Binding-site contacts:
Ligand atom C1 contacts residue ASN606 of chain 1.C at 1.5 Å.
Ligand atom C8 contacts residue ASN606 of chain 1.C at 4.4 Å.
Ligand atom O7 contacts residue ASN606 of chain 1.C at 3.8 Å.
Ligand atom O5 contacts residue ASN606 of chain 1.C at 2.5 Å (h-bond).
Ligand atom C6 contacts residue ASN606 of chain 1.C at 4.5 Å.
Ligand atom C3 contacts residue ASN606 of chain 1.C at 3.8 Å.
Ligand atom C7 contacts residue ASN606 of chain 1.C at 3.4 Å.
Ligand atom C5 contacts residue ASN606 of chain 1.C at 3.8 Å.
Ligand atom C4 contacts residue ASN606 of chain 1.C at 4.3 Å.
Ligand atom C2 contacts residue ASN606 of chain 1.C at 2.5 Å.
Ligand atom N2 contacts residue ASN606 of chain 1.C at 2.8 Å (h-bond).

Sequence of chain 1.C:
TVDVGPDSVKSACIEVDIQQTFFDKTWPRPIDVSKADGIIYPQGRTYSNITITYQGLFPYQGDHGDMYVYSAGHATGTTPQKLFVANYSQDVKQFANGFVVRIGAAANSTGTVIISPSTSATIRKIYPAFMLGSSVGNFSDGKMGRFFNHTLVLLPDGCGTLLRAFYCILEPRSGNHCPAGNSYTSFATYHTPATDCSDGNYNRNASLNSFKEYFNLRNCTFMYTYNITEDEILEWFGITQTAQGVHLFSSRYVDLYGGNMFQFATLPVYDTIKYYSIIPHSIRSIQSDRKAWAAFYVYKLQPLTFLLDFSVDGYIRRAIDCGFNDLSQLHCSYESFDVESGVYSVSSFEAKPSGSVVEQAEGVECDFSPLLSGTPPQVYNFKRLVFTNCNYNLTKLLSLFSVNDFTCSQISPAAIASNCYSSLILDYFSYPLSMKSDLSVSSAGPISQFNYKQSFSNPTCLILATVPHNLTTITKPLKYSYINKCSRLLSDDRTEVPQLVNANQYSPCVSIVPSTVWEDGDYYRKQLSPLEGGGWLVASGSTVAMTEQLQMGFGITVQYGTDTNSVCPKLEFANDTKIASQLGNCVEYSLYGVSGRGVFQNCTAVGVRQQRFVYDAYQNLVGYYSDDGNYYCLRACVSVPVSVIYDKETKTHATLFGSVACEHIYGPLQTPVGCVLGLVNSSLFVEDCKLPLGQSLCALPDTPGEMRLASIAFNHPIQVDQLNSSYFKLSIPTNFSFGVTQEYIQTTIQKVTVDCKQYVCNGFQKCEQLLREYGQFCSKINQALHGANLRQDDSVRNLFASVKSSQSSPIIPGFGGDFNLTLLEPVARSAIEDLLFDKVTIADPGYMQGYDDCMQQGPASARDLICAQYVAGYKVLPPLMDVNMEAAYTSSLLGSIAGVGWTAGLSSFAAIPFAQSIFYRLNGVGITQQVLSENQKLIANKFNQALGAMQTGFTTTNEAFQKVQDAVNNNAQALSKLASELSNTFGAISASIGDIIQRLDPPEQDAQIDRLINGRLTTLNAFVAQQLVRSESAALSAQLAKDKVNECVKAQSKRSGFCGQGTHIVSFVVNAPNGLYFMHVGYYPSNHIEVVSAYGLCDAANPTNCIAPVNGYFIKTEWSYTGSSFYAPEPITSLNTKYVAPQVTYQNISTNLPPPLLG

This protein binds this small molecule.
Small molecule (SMILES): CC(=O)N[C@@H]1[C@@H](O)[C@H](O)[C@@H](CO)O[C@H]1O